Sequence of chain 1.B:
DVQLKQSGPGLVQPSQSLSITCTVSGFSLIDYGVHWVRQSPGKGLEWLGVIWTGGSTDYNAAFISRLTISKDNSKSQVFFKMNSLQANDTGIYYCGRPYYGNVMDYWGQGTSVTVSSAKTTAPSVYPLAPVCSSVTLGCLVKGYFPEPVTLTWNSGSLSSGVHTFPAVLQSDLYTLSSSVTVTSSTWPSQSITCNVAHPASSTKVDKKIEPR

Binding-site contacts:
Ligand atom O7 contacts residue ASN88 of chain 1.B at 2.8 Å (h-bond).
Ligand atom O5 contacts residue ASN88 of chain 1.B at 2.2 Å (h-bond).
Ligand atom C3 contacts residue ASN88 of chain 1.B at 3.4 Å.
Ligand atom C5 contacts residue ASN88 of chain 1.B at 3.3 Å.
Ligand atom C4 contacts residue ASN88 of chain 1.B at 3.9 Å.
Ligand atom C1 contacts residue ASN88 of chain 1.B at 1.0 Å.
Ligand atom C8 contacts residue ASN88 of chain 1.B at 4.2 Å.
Ligand atom C2 contacts residue ASN88 of chain 1.B at 2.2 Å.
Ligand atom C7 contacts residue ASN88 of chain 1.B at 2.9 Å.
Ligand atom N2 contacts residue ASN88 of chain 1.B at 2.6 Å (h-bond).
Ligand atom C8 contacts residue GLY42 of chain 1.B at 4.2 Å.

This protein binds this small molecule.
Small molecule (SMILES): CC(=O)N[C@@H]1[C@@H](O)[C@H](O)[C@@H](CO)O[C@H]1O